Sequence of chain 1.DB:
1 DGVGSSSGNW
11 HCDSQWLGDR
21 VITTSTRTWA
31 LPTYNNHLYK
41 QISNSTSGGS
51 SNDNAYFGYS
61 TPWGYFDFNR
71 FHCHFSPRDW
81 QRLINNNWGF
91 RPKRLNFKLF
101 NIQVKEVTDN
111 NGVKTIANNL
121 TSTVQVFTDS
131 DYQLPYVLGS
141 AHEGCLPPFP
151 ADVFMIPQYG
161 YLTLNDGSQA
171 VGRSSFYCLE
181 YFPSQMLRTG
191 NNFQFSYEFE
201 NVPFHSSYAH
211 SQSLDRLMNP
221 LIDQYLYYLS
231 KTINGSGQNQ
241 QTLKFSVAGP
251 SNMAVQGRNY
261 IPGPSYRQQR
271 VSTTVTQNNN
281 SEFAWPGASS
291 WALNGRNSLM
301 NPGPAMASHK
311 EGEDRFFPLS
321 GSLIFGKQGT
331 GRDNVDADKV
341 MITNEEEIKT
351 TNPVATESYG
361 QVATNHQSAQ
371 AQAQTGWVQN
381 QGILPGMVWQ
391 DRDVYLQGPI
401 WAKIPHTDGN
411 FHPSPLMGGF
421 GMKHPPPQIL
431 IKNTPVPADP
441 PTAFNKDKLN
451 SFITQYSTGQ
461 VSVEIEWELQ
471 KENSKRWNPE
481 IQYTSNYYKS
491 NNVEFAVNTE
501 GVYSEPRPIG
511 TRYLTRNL

Binding-site contacts:
Ligand atom O2 contacts residue TRP285 of chain 1.DB at 4.3 Å.
Ligand atom O2 contacts residue ASN252 of chain 1.Z at 3.3 Å (h-bond).
Ligand atom O1 contacts residue VAL255 of chain 1.Z at 3.3 Å.
Ligand atom C3 contacts residue TRP285 of chain 1.DB at 3.5 Å (hydrophobic).
Ligand atom C4 contacts residue TRP285 of chain 1.DB at 2.8 Å (hydrophobic).
Ligand atom O5 contacts residue TRP285 of chain 1.DB at 3.2 Å.
Ligand atom O1 contacts residue ALA254 of chain 1.Z at 3.8 Å.
Ligand atom C2 contacts residue ASN252 of chain 1.Z at 4.2 Å.
Ligand atom C1 contacts residue TRP285 of chain 1.DB at 3.9 Å (hydrophobic).
Ligand atom C6 contacts residue TRP285 of chain 1.DB at 3.2 Å (hydrophobic).
Ligand atom C2 contacts residue TRP285 of chain 1.DB at 3.4 Å (hydrophobic).
Ligand atom O1 contacts residue TRP285 of chain 1.DB at 3.6 Å.
Ligand atom O1 contacts residue ASN252 of chain 1.Z at 3.2 Å (h-bond).
Ligand atom C1 contacts residue ASN252 of chain 1.Z at 4.0 Å.
Ligand atom O4 contacts residue TRP285 of chain 1.DB at 1.4 Å.
Ligand atom O5 contacts residue ASP53 of chain 1.DB at 4.1 Å.
Ligand atom C6 contacts residue ASP53 of chain 1.DB at 3.6 Å.
Ligand atom C5 contacts residue TRP285 of chain 1.DB at 3.4 Å (hydrophobic).
Ligand atom O3 contacts residue TRP285 of chain 1.DB at 3.2 Å.
Ligand atom O6 contacts residue TRP285 of chain 1.DB at 3.6 Å (h-bond).
Ligand atom O2 contacts residue VAL255 of chain 1.Z at 4.4 Å.

A small-molecule ligand and the protein it binds are described below.
Small molecule (SMILES): OC[C@H]1O[C@@H](O)[C@H](O)[C@@H](O)[C@H]1O

Sequence of chain 1.Z:
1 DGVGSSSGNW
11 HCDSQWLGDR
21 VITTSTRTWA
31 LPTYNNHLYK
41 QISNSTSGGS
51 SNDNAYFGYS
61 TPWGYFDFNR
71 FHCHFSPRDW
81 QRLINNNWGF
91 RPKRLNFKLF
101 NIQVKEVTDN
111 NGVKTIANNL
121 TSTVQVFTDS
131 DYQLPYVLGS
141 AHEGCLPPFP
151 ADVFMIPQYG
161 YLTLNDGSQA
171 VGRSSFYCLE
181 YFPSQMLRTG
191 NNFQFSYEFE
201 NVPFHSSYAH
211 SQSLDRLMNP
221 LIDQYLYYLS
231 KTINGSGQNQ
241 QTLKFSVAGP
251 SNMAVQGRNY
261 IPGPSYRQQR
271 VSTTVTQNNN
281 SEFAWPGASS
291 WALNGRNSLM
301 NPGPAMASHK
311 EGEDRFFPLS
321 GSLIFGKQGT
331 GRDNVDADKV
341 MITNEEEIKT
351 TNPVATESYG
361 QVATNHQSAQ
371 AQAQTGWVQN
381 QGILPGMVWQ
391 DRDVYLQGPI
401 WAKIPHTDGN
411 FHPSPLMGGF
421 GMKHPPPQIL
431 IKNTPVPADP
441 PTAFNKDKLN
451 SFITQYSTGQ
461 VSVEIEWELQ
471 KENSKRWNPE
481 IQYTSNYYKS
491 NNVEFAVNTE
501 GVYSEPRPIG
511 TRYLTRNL